Binding-site contacts:
Ligand atom C04 contacts residue SER79 of chain 1.C at 4.0 Å.
Ligand atom O05 contacts residue SER79 of chain 1.C at 3.5 Å.
Ligand atom N03 contacts residue PHE78 of chain 1.C at 2.8 Å (h-bond).
Ligand atom C02 contacts residue PRO52 of chain 1.C at 4.5 Å (hydrophobic).
Ligand atom C04 contacts residue PHE78 of chain 1.C at 3.8 Å (hydrophobic).
Ligand atom O05 contacts residue TRP86 of chain 1.C at 3.7 Å.
Ligand atom C04 contacts residue TYR102 of chain 1.C at 3.2 Å (hydrophobic).
Ligand atom C07 contacts residue TRP100 of chain 1.C at 3.4 Å (hydrophobic).
Ligand atom C04 contacts residue TRP86 of chain 1.C at 3.8 Å (hydrophobic).
Ligand atom C02 contacts residue TRP80 of chain 1.C at 3.8 Å (hydrophobic).
Ligand atom C08 contacts residue TRP100 of chain 1.C at 4.0 Å (hydrophobic).
Ligand atom O05 contacts residue TRP80 of chain 1.C at 3.0 Å (h-bond).
Ligand atom C07 contacts residue TRP86 of chain 1.C at 3.9 Å (hydrophobic).
Ligand atom C06 contacts residue TRP80 of chain 1.C at 3.9 Å (hydrophobic).
Ligand atom C04 contacts residue TRP80 of chain 1.C at 3.5 Å (hydrophobic).
Ligand atom N03 contacts residue TRP80 of chain 1.C at 3.4 Å.
Ligand atom O05 contacts residue TYR102 of chain 1.C at 2.6 Å (h-bond).
Ligand atom C06 contacts residue TYR102 of chain 1.C at 3.3 Å (hydrophobic).
Ligand atom O05 contacts residue PHE78 of chain 1.C at 4.1 Å.
Ligand atom N03 contacts residue GLU77 of chain 1.C at 4.5 Å.
Ligand atom C02 contacts residue PHE78 of chain 1.C at 3.2 Å (hydrophobic).
Ligand atom C06 contacts residue TRP100 of chain 1.C at 3.5 Å (hydrophobic).
Ligand atom N03 contacts residue TRP86 of chain 1.C at 4.3 Å.
Ligand atom N03 contacts residue SER79 of chain 1.C at 3.9 Å.
Ligand atom C06 contacts residue TRP86 of chain 1.C at 3.8 Å (hydrophobic).
Ligand atom N03 contacts residue TYR102 of chain 1.C at 4.5 Å.
Ligand atom C08 contacts residue TRP80 of chain 1.C at 3.8 Å (hydrophobic).

Sequence of chain 1.C:
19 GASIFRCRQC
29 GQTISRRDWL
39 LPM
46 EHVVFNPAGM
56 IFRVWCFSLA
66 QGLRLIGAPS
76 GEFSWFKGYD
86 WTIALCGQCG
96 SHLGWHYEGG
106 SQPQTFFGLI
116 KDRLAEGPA

A protein and the small-molecule ligand that binds it are described below.
Small molecule (SMILES): O=C1CCCCN1